Binding-site contacts:
Ligand atom C5 contacts residue GLN288 of chain 1.A at 4.1 Å.
Ligand atom C6 contacts residue GLN288 of chain 1.A at 3.4 Å.
Ligand atom C3 contacts residue ASN67 of chain 1.A at 3.7 Å.
Ligand atom C8 contacts residue ARG66 of chain 1.A at 4.5 Å.
Ligand atom O5 contacts residue THR69 of chain 1.A at 4.0 Å.
Ligand atom C8 contacts residue THR69 of chain 1.A at 3.7 Å.
Ligand atom O5 contacts residue ASN67 of chain 1.A at 2.5 Å (h-bond).
Ligand atom C8 contacts residue ASN67 of chain 1.A at 3.4 Å.
Ligand atom O6 contacts residue THR69 of chain 1.A at 4.2 Å.
Ligand atom C8 contacts residue THR63 of chain 1.A at 4.4 Å.
Ligand atom N2 contacts residue ASN67 of chain 1.A at 3.1 Å (h-bond).
Ligand atom O6 contacts residue LEU70 of chain 1.A at 3.5 Å.
Ligand atom O6 contacts residue ASN67 of chain 1.A at 3.7 Å.
Ligand atom O5 contacts residue GLN288 of chain 1.A at 4.3 Å.
Ligand atom O3 contacts residue GLN288 of chain 1.A at 4.4 Å.
Ligand atom C7 contacts residue ASN67 of chain 1.A at 3.4 Å.
Ligand atom C1 contacts residue ASN67 of chain 1.A at 1.4 Å.
Ligand atom C2 contacts residue ASN67 of chain 1.A at 2.4 Å.
Ligand atom C4 contacts residue ASN67 of chain 1.A at 4.0 Å.
Ligand atom C6 contacts residue ASN67 of chain 1.A at 3.5 Å.
Ligand atom O6 contacts residue GLN288 of chain 1.A at 2.5 Å (h-bond).
Ligand atom C5 contacts residue ASN67 of chain 1.A at 3.4 Å.
Ligand atom O7 contacts residue ARG66 of chain 1.A at 4.1 Å.
Ligand atom O7 contacts residue ASN67 of chain 1.A at 3.9 Å.

Sequence of chain 1.A:
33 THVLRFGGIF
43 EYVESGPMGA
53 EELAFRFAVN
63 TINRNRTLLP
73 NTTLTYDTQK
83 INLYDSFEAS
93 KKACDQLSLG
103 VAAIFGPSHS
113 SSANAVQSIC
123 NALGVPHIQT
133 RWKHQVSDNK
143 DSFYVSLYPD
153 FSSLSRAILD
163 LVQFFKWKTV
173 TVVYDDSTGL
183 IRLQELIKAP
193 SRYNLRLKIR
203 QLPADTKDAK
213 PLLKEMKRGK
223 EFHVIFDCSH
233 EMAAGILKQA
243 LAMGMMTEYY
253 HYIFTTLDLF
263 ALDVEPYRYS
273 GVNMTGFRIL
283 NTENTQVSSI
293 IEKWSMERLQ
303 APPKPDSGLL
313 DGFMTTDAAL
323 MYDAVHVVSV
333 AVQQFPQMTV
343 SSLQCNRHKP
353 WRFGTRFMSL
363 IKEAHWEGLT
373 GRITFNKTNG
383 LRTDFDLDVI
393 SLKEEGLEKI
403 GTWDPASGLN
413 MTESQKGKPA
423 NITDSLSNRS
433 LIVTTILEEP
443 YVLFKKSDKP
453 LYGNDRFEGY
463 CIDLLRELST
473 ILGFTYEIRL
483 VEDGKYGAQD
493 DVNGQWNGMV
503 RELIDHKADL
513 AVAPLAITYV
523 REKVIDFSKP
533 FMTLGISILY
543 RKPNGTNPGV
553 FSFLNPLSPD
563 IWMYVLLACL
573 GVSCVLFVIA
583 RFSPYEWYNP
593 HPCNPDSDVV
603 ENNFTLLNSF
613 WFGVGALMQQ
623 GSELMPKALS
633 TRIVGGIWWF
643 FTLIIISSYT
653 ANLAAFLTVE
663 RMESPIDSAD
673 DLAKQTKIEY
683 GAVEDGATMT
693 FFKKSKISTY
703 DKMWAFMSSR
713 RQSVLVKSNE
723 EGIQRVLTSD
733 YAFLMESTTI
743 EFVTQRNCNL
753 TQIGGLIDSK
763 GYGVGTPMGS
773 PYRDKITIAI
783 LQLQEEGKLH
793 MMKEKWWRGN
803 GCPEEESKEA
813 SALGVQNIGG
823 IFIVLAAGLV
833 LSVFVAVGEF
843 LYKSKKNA

A small-molecule ligand and the protein it binds are described below.
Small molecule (SMILES): CC(=O)N[C@H]1[C@H](O[C@H]2[C@H](O)[C@@H](NC(C)=O)CO[C@@H]2CO)O[C@H](CO)[C@@H](O[C@@H]2O[C@H](CO)[C@@H](O)[C@H](O)[C@@H]2O)[C@@H]1O